Sequence of chain 1.H:
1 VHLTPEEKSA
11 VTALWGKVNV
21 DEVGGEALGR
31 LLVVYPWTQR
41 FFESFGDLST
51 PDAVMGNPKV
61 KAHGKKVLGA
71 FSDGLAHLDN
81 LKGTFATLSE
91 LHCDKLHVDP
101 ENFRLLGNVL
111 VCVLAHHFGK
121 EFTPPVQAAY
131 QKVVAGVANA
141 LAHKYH

A protein and the small-molecule ligand that binds it are described below.
Small molecule (SMILES): C=CC1=C(C)C2=N3->[Ni]45<-N6=C(C=c7c(C)c(C=C)c(n74)=C2)C(C)=C(CCC(=O)O)C6=Cc2c(CCC(=O)O)c(C)c(n25)C=C13

Binding-site contacts:
Ligand atom CBC contacts residue THR38 of chain 1.H at 3.7 Å.
Ligand atom NI contacts residue HIS92 of chain 1.H at 2.1 Å.
Ligand atom C3D contacts residue HIS63 of chain 1.H at 3.4 Å.
Ligand atom NB contacts residue HIS92 of chain 1.H at 3.1 Å (h-bond).
Ligand atom NA contacts residue HIS92 of chain 1.H at 2.8 Å (h-bond).
Ligand atom CBB contacts residue LEU141 of chain 1.H at 3.3 Å (hydrophobic).
Ligand atom NC contacts residue HIS92 of chain 1.H at 3.1 Å.
Ligand atom CBA contacts residue LEU91 of chain 1.H at 3.5 Å (hydrophobic).
Ligand atom CMA contacts residue LEU88 of chain 1.H at 3.7 Å (hydrophobic).
Ligand atom C4D contacts residue HIS92 of chain 1.H at 3.6 Å.
Ligand atom C1A contacts residue HIS63 of chain 1.H at 3.7 Å.
Ligand atom C1D contacts residue HIS92 of chain 1.H at 3.7 Å.
Ligand atom C3A contacts residue LEU88 of chain 1.H at 3.6 Å (hydrophobic).
Ligand atom ND contacts residue HIS92 of chain 1.H at 2.9 Å (h-bond).
Ligand atom C1D contacts residue LEU96 of chain 1.H at 3.7 Å (hydrophobic).
Ligand atom C4A contacts residue HIS92 of chain 1.H at 3.5 Å.
Ligand atom CBB contacts residue PHE103 of chain 1.H at 3.6 Å (hydrophobic).
Ligand atom CHB contacts residue HIS92 of chain 1.H at 3.8 Å.
Ligand atom C1B contacts residue HIS92 of chain 1.H at 3.8 Å.
Ligand atom CHD contacts residue PHE42 of chain 1.H at 3.5 Å (hydrophobic).
Ligand atom C4D contacts residue HIS63 of chain 1.H at 3.4 Å.
Ligand atom CHA contacts residue HIS63 of chain 1.H at 3.4 Å.
Ligand atom C2B contacts residue LEU141 of chain 1.H at 3.7 Å (hydrophobic).
Ligand atom CMB contacts residue LEU141 of chain 1.H at 3.6 Å (hydrophobic).
Ligand atom CHC contacts residue LEU106 of chain 1.H at 3.6 Å (hydrophobic).
Ligand atom CMD contacts residue PHE41 of chain 1.H at 3.0 Å (hydrophobic).
Ligand atom ND contacts residue HIS63 of chain 1.H at 3.8 Å.
Ligand atom C2D contacts residue LEU96 of chain 1.H at 3.4 Å (hydrophobic).
Ligand atom CMA contacts residue LYS66 of chain 1.H at 3.6 Å.
Ligand atom C4C contacts residue HIS92 of chain 1.H at 3.5 Å.
Ligand atom CMC contacts residue ASN102 of chain 1.H at 3.2 Å.
Ligand atom CMC contacts residue PHE103 of chain 1.H at 3.7 Å (hydrophobic).
Ligand atom CAD contacts residue HIS63 of chain 1.H at 3.8 Å.
Ligand atom CMB contacts residue ALA70 of chain 1.H at 3.7 Å (hydrophobic).
Ligand atom CMD contacts residue LEU96 of chain 1.H at 3.7 Å (hydrophobic).
Ligand atom C1A contacts residue HIS92 of chain 1.H at 3.5 Å.
Ligand atom CBC contacts residue PHE42 of chain 1.H at 3.6 Å (hydrophobic).
Ligand atom CAC contacts residue VAL98 of chain 1.H at 3.2 Å (hydrophobic).
Ligand atom CHD contacts residue HIS92 of chain 1.H at 3.8 Å.
Ligand atom C3D contacts residue LEU96 of chain 1.H at 3.7 Å (hydrophobic).